Binding-site contacts:
Ligand atom C6 contacts residue ILE18 of chain 1.E at 3.5 Å (hydrophobic).
Ligand atom PB contacts residue GLY61 of chain 1.E at 3.5 Å.
Ligand atom C2 contacts residue ILE264 of chain 1.E at 3.5 Å (hydrophobic).
Ligand atom O5' contacts residue GLY63 of chain 1.E at 3.4 Å (h-bond).
Ligand atom C4 contacts residue SER62 of chain 1.E at 3.6 Å.
Ligand atom N1 contacts residue ILE18 of chain 1.E at 2.9 Å (h-bond).
Ligand atom N7 contacts residue SER62 of chain 1.E at 1.4 Å.
Ligand atom C6 contacts residue SER62 of chain 1.E at 2.8 Å.
Ligand atom O2A contacts residue LYS64 of chain 1.E at 3.2 Å (salt-bridge).
Ligand atom O2B contacts residue THR65 of chain 1.E at 2.6 Å (h-bond).
Ligand atom O2G contacts residue THR65 of chain 1.E at 2.7 Å (h-bond).
Ligand atom C8 contacts residue GLY61 of chain 1.E at 3.0 Å.
Ligand atom O2B contacts residue LYS64 of chain 1.E at 3.5 Å.
Ligand atom C5 contacts residue GLY63 of chain 1.E at 3.5 Å.
Ligand atom N9 contacts residue SER62 of chain 1.E at 3.5 Å.
Ligand atom O3G contacts residue ARG309 of chain 1.E at 2.9 Å (salt-bridge).
Ligand atom S1G contacts residue THR60 of chain 1.E at 3.5 Å.
Ligand atom C5 contacts residue SER62 of chain 1.E at 2.3 Å.
Ligand atom O3B contacts residue THR60 of chain 1.E at 3.5 Å.
Ligand atom O3A contacts residue SER62 of chain 1.E at 3.2 Å (h-bond).
Ligand atom S1G contacts residue GLN124 of chain 1.E at 3.2 Å (h-bond).
Ligand atom O1B contacts residue GLY61 of chain 1.E at 3.3 Å (h-bond).
Ligand atom C8 contacts residue GLY63 of chain 1.E at 2.5 Å.
Ligand atom N6 contacts residue SER62 of chain 1.E at 2.6 Å (h-bond).
Ligand atom PG contacts residue ARG309 of chain 1.E at 3.3 Å.
Ligand atom O4' contacts residue GLY61 of chain 1.E at 3.3 Å (h-bond).
Ligand atom N6 contacts residue ILE18 of chain 1.E at 3.4 Å (h-bond).
Ligand atom O2A contacts residue LEU66 of chain 1.E at 3.1 Å (h-bond).
Ligand atom O3B contacts residue ARG309 of chain 1.E at 2.5 Å (salt-bridge).
Ligand atom O3G contacts residue ARG246 of chain 1.F at 3.5 Å (salt-bridge).
Ligand atom N7 contacts residue GLY63 of chain 1.E at 2.2 Å (h-bond).
Ligand atom N6 contacts residue GLN20 of chain 1.E at 3.2 Å.
Ligand atom O3A contacts residue GLY61 of chain 1.E at 3.2 Å (h-bond).
Ligand atom O2A contacts residue GLY63 of chain 1.E at 3.2 Å.
Ligand atom O2A contacts residue THR65 of chain 1.E at 2.9 Å (h-bond).
Ligand atom O1B contacts residue LYS64 of chain 1.E at 2.4 Å (salt-bridge).
Ligand atom O1A contacts residue ARG309 of chain 1.E at 3.0 Å (salt-bridge).
Ligand atom O3A contacts residue GLY63 of chain 1.E at 3.1 Å (h-bond).
Ligand atom C8 contacts residue SER62 of chain 1.E at 2.2 Å.
Ligand atom O3B contacts residue GLY61 of chain 1.E at 3.4 Å (h-bond).

Sequence of chain 1.F:
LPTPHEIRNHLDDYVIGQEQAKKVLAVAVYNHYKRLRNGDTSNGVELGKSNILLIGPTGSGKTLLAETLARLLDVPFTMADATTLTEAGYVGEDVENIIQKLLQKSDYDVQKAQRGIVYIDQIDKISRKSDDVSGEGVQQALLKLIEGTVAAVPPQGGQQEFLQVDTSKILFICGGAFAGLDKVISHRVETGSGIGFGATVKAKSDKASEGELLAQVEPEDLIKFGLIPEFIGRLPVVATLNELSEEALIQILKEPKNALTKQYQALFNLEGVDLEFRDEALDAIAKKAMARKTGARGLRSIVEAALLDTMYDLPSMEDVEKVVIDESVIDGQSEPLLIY

Sequence of chain 1.E:
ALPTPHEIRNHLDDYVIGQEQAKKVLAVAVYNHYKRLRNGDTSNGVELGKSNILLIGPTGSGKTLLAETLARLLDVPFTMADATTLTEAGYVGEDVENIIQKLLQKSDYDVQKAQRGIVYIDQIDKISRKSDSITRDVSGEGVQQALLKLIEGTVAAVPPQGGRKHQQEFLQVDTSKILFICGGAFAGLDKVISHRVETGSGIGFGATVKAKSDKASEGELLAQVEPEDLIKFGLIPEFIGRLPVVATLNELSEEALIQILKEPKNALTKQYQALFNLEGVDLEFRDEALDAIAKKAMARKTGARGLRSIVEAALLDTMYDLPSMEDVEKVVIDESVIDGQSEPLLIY

A protein and the small-molecule ligand that binds it are described below.
Small molecule (SMILES): Nc1ncnc2c1ncn2[C@@H]1O[C@H](COP(=O)(O)OP(=O)(O)OP(O)(O)=S)[C@@H](O)[C@H]1O